Binding-site contacts:
Ligand atom C1 contacts residue ASN356 of chain 1.C at 1.5 Å.
Ligand atom O5 contacts residue ASN356 of chain 1.C at 2.5 Å (h-bond).
Ligand atom O7 contacts residue ASN356 of chain 1.C at 3.7 Å.
Ligand atom C3 contacts residue ASN356 of chain 1.C at 3.9 Å.
Ligand atom C5 contacts residue ASN356 of chain 1.C at 3.8 Å.
Ligand atom C2 contacts residue ASN356 of chain 1.C at 2.5 Å.
Ligand atom C4 contacts residue ASN356 of chain 1.C at 4.3 Å.
Ligand atom C7 contacts residue ASN356 of chain 1.C at 3.5 Å.
Ligand atom N2 contacts residue ASN356 of chain 1.C at 2.9 Å (h-bond).

A small-molecule ligand and the protein it binds are described below.
Small molecule (SMILES): CC(=O)N[C@@H]1[C@@H](O)[C@H](O)[C@@H](CO)O[C@H]1O

Sequence of chain 1.C:
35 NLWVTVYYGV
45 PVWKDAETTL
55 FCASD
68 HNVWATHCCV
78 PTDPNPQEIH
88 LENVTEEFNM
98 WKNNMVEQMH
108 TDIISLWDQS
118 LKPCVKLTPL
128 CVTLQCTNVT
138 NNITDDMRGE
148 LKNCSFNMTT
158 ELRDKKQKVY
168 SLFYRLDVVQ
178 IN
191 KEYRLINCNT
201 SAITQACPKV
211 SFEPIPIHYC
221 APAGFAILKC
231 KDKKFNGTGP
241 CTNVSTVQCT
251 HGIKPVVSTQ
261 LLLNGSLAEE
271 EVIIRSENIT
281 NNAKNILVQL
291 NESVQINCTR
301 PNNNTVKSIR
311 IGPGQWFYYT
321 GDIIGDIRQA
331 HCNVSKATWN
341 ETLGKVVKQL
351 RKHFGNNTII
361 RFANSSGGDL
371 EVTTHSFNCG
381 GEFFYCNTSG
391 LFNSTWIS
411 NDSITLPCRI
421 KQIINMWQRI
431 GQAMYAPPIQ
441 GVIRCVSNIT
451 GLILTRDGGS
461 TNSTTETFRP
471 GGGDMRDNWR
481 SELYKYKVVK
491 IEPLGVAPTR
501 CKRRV